Sequence of chain 35.C:
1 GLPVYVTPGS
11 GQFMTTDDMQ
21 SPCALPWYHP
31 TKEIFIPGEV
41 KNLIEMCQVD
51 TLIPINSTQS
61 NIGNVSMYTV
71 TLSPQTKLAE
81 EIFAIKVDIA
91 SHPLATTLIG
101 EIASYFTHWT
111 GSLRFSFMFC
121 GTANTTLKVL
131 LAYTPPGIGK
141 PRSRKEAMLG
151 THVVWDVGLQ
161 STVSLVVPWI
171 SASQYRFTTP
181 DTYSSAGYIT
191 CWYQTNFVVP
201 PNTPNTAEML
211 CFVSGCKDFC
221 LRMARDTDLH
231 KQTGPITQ

This small molecule binds to this protein.
Small molecule (SMILES): Cc1cc(CCCOc2c(C)cc(-c3noc(C(F)(F)F)n3)cc2C)on1

Sequence of chain 35.A:
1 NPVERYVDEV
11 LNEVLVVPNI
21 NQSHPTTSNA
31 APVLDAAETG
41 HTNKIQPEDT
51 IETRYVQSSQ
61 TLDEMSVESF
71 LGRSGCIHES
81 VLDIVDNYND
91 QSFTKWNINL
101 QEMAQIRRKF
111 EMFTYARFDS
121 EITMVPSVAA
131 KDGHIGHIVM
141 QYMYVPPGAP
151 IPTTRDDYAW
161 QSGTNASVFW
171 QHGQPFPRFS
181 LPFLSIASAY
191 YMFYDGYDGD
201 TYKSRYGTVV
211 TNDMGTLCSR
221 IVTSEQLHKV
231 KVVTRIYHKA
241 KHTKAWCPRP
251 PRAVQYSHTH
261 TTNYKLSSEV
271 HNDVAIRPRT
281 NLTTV

Binding-site contacts:
Ligand atom C4 contacts residue LEU100 of chain 35.A at 3.7 Å (hydrophobic).
Ligand atom C2A contacts residue TYR144 of chain 35.A at 3.6 Å (hydrophobic).
Ligand atom CM2 contacts residue ILE122 of chain 35.A at 3.5 Å (hydrophobic).
Ligand atom O1A contacts residue TYR144 of chain 35.A at 3.3 Å.
Ligand atom C3 contacts residue LEU100 of chain 35.A at 3.6 Å (hydrophobic).
Ligand atom F3 contacts residue MET143 of chain 35.A at 3.3 Å.
Ligand atom F3 contacts residue ALA166 of chain 35.A at 3.2 Å.
Ligand atom N1A contacts residue PHE179 of chain 35.A at 3.6 Å.
Ligand atom F2 contacts residue PHE179 of chain 35.A at 3.6 Å.
Ligand atom F3 contacts residue TYR144 of chain 35.A at 3.2 Å.
Ligand atom C5B contacts residue TYR144 of chain 35.A at 3.7 Å (hydrophobic).
Ligand atom C3A contacts residue TYR144 of chain 35.A at 3.7 Å (hydrophobic).
Ligand atom N3A contacts residue PHE179 of chain 35.A at 3.2 Å.
Ligand atom CM3 contacts residue TYR190 of chain 35.A at 3.7 Å (hydrophobic).
Ligand atom CM6 contacts residue LEU184 of chain 35.A at 3.4 Å (hydrophobic).
Ligand atom C1C contacts residue MET214 of chain 35.A at 3.5 Å (hydrophobic).
Ligand atom N1A contacts residue TYR144 of chain 35.A at 3.3 Å.
Ligand atom F3 contacts residue TYR142 of chain 35.A at 2.6 Å.
Ligand atom F1 contacts residue MET124 of chain 35.A at 3.5 Å.
Ligand atom C5B contacts residue LEU181 of chain 35.A at 3.5 Å (hydrophobic).
Ligand atom F1 contacts residue TYR142 of chain 35.A at 3.3 Å.
Ligand atom C1B contacts residue ILE98 of chain 35.A at 3.7 Å (hydrophobic).
Ligand atom CM4 contacts residue TYR142 of chain 35.A at 3.5 Å (hydrophobic).
Ligand atom O1 contacts residue LEU100 of chain 35.A at 3.7 Å.
Ligand atom C6B contacts residue LEU181 of chain 35.A at 3.5 Å (hydrophobic).
Ligand atom F2 contacts residue VAL168 of chain 35.A at 2.9 Å.
Ligand atom CM6 contacts residue TYR144 of chain 35.A at 3.6 Å (hydrophobic).
Ligand atom C3A contacts residue PHE179 of chain 35.A at 3.4 Å (hydrophobic).
Ligand atom C4 contacts residue TYR190 of chain 35.A at 3.6 Å (hydrophobic).
Ligand atom F2 contacts residue TYR142 of chain 35.A at 3.6 Å.
Ligand atom CM6 contacts residue MET214 of chain 35.A at 3.4 Å (hydrophobic).
Ligand atom C1B contacts residue LEU181 of chain 35.A at 3.8 Å (hydrophobic).
Ligand atom CM3 contacts residue ASN212 of chain 35.A at 3.6 Å.
Ligand atom F1 contacts residue LEU217 of chain 35.A at 3.3 Å.
Ligand atom N2 contacts residue LEU100 of chain 35.A at 3.8 Å.
Ligand atom O1 contacts residue MET214 of chain 35.A at 3.3 Å.
Ligand atom O1B contacts residue ILE98 of chain 35.A at 3.1 Å.
Ligand atom C4B contacts residue LEU181 of chain 35.A at 3.8 Å (hydrophobic).
Ligand atom N3A contacts residue LEU217 of chain 35.A at 3.6 Å.
Ligand atom C2A contacts residue PHE179 of chain 35.A at 3.5 Å (hydrophobic).